The protein below binds the small molecule below.
Small molecule (SMILES): CCCCCCCCCCO[C@@H]1O[C@H](CO)[C@@H](O[C@H]2O[C@H](CO)[C@@H](O)[C@H](O)[C@H]2O)[C@H](O)[C@H]1O

Sequence of chain 1.B:
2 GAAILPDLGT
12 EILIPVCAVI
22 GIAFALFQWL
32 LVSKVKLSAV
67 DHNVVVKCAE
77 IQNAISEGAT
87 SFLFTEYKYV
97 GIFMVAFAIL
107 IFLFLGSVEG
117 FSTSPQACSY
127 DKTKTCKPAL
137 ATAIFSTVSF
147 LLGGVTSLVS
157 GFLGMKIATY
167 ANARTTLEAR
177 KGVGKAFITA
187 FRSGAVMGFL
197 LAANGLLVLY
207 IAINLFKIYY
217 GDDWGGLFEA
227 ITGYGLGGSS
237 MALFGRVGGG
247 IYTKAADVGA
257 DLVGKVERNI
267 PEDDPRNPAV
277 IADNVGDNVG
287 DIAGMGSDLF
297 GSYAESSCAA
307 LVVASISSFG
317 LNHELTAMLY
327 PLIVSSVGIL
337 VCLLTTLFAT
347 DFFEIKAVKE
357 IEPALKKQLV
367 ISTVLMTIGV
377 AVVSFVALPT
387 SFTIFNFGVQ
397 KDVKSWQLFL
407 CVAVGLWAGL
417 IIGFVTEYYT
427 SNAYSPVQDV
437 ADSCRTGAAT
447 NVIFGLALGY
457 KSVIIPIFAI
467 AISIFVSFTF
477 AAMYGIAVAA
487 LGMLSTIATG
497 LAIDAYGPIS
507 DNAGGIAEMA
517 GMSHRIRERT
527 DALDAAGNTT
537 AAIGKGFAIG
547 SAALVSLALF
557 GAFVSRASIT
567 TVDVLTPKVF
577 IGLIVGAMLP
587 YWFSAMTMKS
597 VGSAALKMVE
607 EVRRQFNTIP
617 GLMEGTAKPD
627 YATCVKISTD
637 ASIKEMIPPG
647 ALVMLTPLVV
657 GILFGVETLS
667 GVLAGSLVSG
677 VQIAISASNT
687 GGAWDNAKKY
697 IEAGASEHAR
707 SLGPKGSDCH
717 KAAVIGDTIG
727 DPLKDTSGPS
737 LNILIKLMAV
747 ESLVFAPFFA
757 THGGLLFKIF

Binding-site contacts:
Ligand atom C43 contacts residue PHE381 of chain 1.B at 4.2 Å (hydrophobic).
Ligand atom C57 contacts residue TRP402 of chain 1.B at 3.7 Å (hydrophobic).
Ligand atom C1 contacts residue TRP402 of chain 1.B at 4.3 Å (hydrophobic).
Ligand atom C4 contacts residue TRP402 of chain 1.B at 4.3 Å (hydrophobic).
Ligand atom C40 contacts residue PHE381 of chain 1.B at 4.1 Å (hydrophobic).
Ligand atom C37 contacts residue PHE405 of chain 1.B at 4.4 Å (hydrophobic).
Ligand atom C43 contacts residue TRP402 of chain 1.B at 4.4 Å (hydrophobic).
Ligand atom O3 contacts residue TRP402 of chain 1.B at 4.1 Å.
Ligand atom O5 contacts residue TRP402 of chain 1.B at 3.8 Å.
Ligand atom C37 contacts residue TRP402 of chain 1.B at 3.8 Å (hydrophobic).
Ligand atom C40 contacts residue SER380 of chain 1.B at 4.2 Å.
Ligand atom C5 contacts residue TRP402 of chain 1.B at 3.9 Å (hydrophobic).
Ligand atom O55 contacts residue TRP402 of chain 1.B at 4.1 Å.
Ligand atom O16 contacts residue TRP402 of chain 1.B at 3.6 Å.
Ligand atom C10 contacts residue TRP402 of chain 1.B at 4.2 Å (hydrophobic).
Ligand atom C34 contacts residue PHE405 of chain 1.B at 3.9 Å (hydrophobic).
Ligand atom O49 contacts residue TRP402 of chain 1.B at 4.1 Å.
Ligand atom C34 contacts residue ALA377 of chain 1.B at 4.0 Å (hydrophobic).
Ligand atom C40 contacts residue SER401 of chain 1.B at 4.0 Å.
Ligand atom C43 contacts residue SER401 of chain 1.B at 3.6 Å.
Ligand atom C3 contacts residue TRP402 of chain 1.B at 4.4 Å (hydrophobic).
Ligand atom O61 contacts residue TRP402 of chain 1.B at 4.1 Å.
Ligand atom C31 contacts residue ALA377 of chain 1.B at 4.2 Å (hydrophobic).
Ligand atom C6 contacts residue TRP402 of chain 1.B at 4.1 Å (hydrophobic).
Ligand atom C22 contacts residue TRP402 of chain 1.B at 4.3 Å (hydrophobic).
Ligand atom C2 contacts residue TRP402 of chain 1.B at 3.8 Å (hydrophobic).
Ligand atom C28 contacts residue PHE405 of chain 1.B at 3.9 Å (hydrophobic).
Ligand atom C40 contacts residue TRP402 of chain 1.B at 4.2 Å (hydrophobic).
Ligand atom C28 contacts residue ALA377 of chain 1.B at 4.5 Å (hydrophobic).
Ligand atom C19 contacts residue PHE405 of chain 1.B at 4.4 Å (hydrophobic).